Sequence of chain 1.A:
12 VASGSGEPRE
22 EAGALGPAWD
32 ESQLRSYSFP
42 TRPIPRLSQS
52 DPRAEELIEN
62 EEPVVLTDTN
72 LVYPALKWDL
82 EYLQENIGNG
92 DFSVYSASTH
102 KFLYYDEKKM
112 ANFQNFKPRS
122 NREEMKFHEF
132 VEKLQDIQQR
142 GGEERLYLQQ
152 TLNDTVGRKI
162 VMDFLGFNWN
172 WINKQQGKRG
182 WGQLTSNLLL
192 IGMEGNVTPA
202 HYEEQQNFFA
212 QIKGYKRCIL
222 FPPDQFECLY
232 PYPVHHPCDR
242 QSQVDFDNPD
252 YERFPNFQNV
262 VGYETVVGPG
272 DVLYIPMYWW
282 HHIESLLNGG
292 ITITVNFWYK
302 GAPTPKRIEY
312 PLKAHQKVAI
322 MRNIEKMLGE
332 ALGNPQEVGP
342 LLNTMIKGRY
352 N

Binding-site contacts:
Ligand atom O5 contacts residue HIS282 of chain 1.A at 3.5 Å (h-bond).
Ligand atom C4 contacts residue THR199 of chain 1.A at 3.6 Å.
Ligand atom C5 contacts residue LYS217 of chain 1.A at 3.8 Å.
Ligand atom C2 contacts residue HIS282 of chain 1.A at 3.9 Å.
Ligand atom C5 contacts residue THR199 of chain 1.A at 3.3 Å.
Ligand atom O4 contacts residue TYR148 of chain 1.A at 2.8 Å (h-bond).
Ligand atom C5 contacts residue ILE284 of chain 1.A at 3.6 Å (hydrophobic).
Ligand atom C4 contacts residue LEU191 of chain 1.A at 3.6 Å (hydrophobic).
Ligand atom O3 contacts residue PHE210 of chain 1.A at 3.5 Å.
Ligand atom O1 contacts residue ASN297 of chain 1.A at 2.9 Å (h-bond).
Ligand atom O2 contacts residue TRP299 of chain 1.A at 3.3 Å.
Ligand atom C5 contacts residue LEU191 of chain 1.A at 3.7 Å (hydrophobic).
Ligand atom C1 contacts residue TRP299 of chain 1.A at 3.9 Å (hydrophobic).
Ligand atom C3 contacts residue PHE210 of chain 1.A at 3.4 Å (hydrophobic).
Ligand atom O3 contacts residue TYR148 of chain 1.A at 3.3 Å (h-bond).
Ligand atom C3 contacts residue ILE284 of chain 1.A at 3.5 Å (hydrophobic).
Ligand atom O2 contacts residue GLU204 of chain 1.A at 2.6 Å (salt-bridge).
Ligand atom O3 contacts residue LYS217 of chain 1.A at 2.7 Å (salt-bridge).
Ligand atom C5 contacts residue TYR148 of chain 1.A at 3.3 Å (hydrophobic).
Ligand atom O5 contacts residue HIS202 of chain 1.A at 3.0 Å (h-bond).
Ligand atom O5 contacts residue ZN1 of chain 1.D at 2.0 Å.
Ligand atom C1 contacts residue GLU204 of chain 1.A at 3.8 Å.
Ligand atom O1 contacts residue PHE210 of chain 1.A at 3.6 Å.
Ligand atom C1 contacts residue ASN297 of chain 1.A at 3.7 Å.
Ligand atom C2 contacts residue ILE284 of chain 1.A at 4.0 Å (hydrophobic).
Ligand atom O4 contacts residue ILE284 of chain 1.A at 3.5 Å.
Ligand atom O3 contacts residue ILE284 of chain 1.A at 3.5 Å.
Ligand atom O5 contacts residue PEG1 of chain 1.C at 3.9 Å.
Ligand atom O4 contacts residue THR199 of chain 1.A at 2.4 Å (h-bond).
Ligand atom O1 contacts residue ZN1 of chain 1.D at 3.8 Å.
Ligand atom O1 contacts residue ASN208 of chain 1.A at 3.0 Å (h-bond).
Ligand atom C1 contacts residue HIS282 of chain 1.A at 3.9 Å.
Ligand atom O2 contacts residue HIS282 of chain 1.A at 3.2 Å (h-bond).
Ligand atom C4 contacts residue PEG1 of chain 1.C at 4.0 Å.
Ligand atom O2 contacts residue ASN208 of chain 1.A at 3.3 Å (h-bond).
Ligand atom C1 contacts residue ASN208 of chain 1.A at 3.5 Å.
Ligand atom O2 contacts residue ZN1 of chain 1.D at 1.9 Å.
Ligand atom C2 contacts residue ZN1 of chain 1.D at 2.6 Å.
Ligand atom C1 contacts residue ZN1 of chain 1.D at 2.6 Å.
Ligand atom O3 contacts residue LEU191 of chain 1.A at 3.7 Å.

A protein and the small-molecule ligand that binds it are described below.
Small molecule (SMILES): O=C(O)CCC(=O)C(=O)O